A protein and the small-molecule ligand that binds it are described below.
Small molecule (SMILES): CC(=O)N[C@@H]1[C@@H](O)[C@H](O)[C@@H](CO)O[C@H]1O

Binding-site contacts:
Ligand atom C7 contacts residue PHE90 of chain 41.C at 4.3 Å (hydrophobic).
Ligand atom C8 contacts residue PHE90 of chain 41.C at 3.6 Å (hydrophobic).
Ligand atom O5 contacts residue ASN67 of chain 41.C at 2.5 Å (h-bond).
Ligand atom C1 contacts residue ASN67 of chain 41.C at 1.4 Å.
Ligand atom N2 contacts residue ASN67 of chain 41.C at 2.8 Å (h-bond).
Ligand atom C5 contacts residue ASN67 of chain 41.C at 3.8 Å.
Ligand atom O6 contacts residue ASN67 of chain 41.C at 3.7 Å.
Ligand atom C7 contacts residue ASN67 of chain 41.C at 3.7 Å.
Ligand atom O7 contacts residue ASN67 of chain 41.C at 4.1 Å.
Ligand atom C2 contacts residue ASN67 of chain 41.C at 2.4 Å.
Ligand atom C3 contacts residue ASN67 of chain 41.C at 3.8 Å.
Ligand atom C4 contacts residue ASN67 of chain 41.C at 4.3 Å.
Ligand atom C8 contacts residue ARG89 of chain 41.C at 4.1 Å.
Ligand atom C8 contacts residue MET118 of chain 41.C at 4.0 Å (hydrophobic).

Sequence of chain 41.C:
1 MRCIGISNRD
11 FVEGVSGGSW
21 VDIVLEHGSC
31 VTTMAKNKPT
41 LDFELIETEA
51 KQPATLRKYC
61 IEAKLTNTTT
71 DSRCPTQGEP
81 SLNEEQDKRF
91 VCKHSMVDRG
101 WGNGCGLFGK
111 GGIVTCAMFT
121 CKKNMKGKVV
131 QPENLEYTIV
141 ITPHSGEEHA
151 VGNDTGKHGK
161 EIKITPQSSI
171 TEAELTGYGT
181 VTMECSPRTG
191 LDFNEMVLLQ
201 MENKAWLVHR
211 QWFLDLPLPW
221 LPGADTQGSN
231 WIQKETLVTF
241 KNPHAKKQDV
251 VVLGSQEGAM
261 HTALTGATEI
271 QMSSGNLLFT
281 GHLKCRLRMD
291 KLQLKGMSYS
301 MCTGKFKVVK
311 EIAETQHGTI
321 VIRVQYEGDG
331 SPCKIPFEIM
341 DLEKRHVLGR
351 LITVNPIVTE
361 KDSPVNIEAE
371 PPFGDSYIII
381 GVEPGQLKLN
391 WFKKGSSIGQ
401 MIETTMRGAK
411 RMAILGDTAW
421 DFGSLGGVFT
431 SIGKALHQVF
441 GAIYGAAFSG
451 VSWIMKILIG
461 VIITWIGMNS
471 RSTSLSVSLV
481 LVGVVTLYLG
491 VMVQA